Sequence of chain 1.B:
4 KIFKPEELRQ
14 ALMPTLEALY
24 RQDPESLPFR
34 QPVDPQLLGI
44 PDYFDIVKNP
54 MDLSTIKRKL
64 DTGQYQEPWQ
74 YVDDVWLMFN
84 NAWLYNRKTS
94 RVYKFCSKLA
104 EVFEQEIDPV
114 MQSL

Binding-site contacts:
Ligand atom CAE contacts residue ILE43 of chain 1.B at 4.0 Å (hydrophobic).
Ligand atom CAU contacts residue ARG94 of chain 1.B at 3.7 Å.
Ligand atom OAM contacts residue ASN89 of chain 1.B at 2.9 Å (h-bond).
Ligand atom NAF contacts residue ASN89 of chain 1.B at 2.8 Å (h-bond).
Ligand atom CAH contacts residue LEU41 of chain 1.B at 3.8 Å (hydrophobic).
Ligand atom NAO contacts residue LEU41 of chain 1.B at 4.0 Å.
Ligand atom CAE contacts residue ASN89 of chain 1.B at 3.6 Å.
Ligand atom CAB contacts residue LEU41 of chain 1.B at 4.1 Å (hydrophobic).
Ligand atom CAB contacts residue VAL36 of chain 1.B at 3.9 Å (hydrophobic).
Ligand atom NAC contacts residue VAL95 of chain 1.B at 3.5 Å.
Ligand atom CAD contacts residue VAL95 of chain 1.B at 3.8 Å (hydrophobic).
Ligand atom CAG contacts residue TYR46 of chain 1.B at 4.0 Å (hydrophobic).
Ligand atom OAP contacts residue PRO31 of chain 1.B at 3.7 Å.
Ligand atom OAM contacts residue TYR88 of chain 1.B at 3.9 Å.
Ligand atom CAL contacts residue VAL95 of chain 1.B at 4.0 Å (hydrophobic).
Ligand atom CAA contacts residue TYR46 of chain 1.B at 3.9 Å (hydrophobic).
Ligand atom CAJ contacts residue ILE43 of chain 1.B at 3.9 Å (hydrophobic).
Ligand atom OAP contacts residue LEU41 of chain 1.B at 3.8 Å.
Ligand atom NAF contacts residue TYR88 of chain 1.B at 3.8 Å.
Ligand atom CAT contacts residue ARG94 of chain 1.B at 3.9 Å.
Ligand atom CAV contacts residue VAL95 of chain 1.B at 3.9 Å (hydrophobic).
Ligand atom CAA contacts residue ILE43 of chain 1.B at 4.0 Å (hydrophobic).
Ligand atom CAW contacts residue ARG94 of chain 1.B at 3.7 Å.
Ligand atom OAM contacts residue VAL95 of chain 1.B at 4.0 Å.
Ligand atom CAN contacts residue LEU41 of chain 1.B at 3.7 Å (hydrophobic).
Ligand atom CAK contacts residue ASN89 of chain 1.B at 3.7 Å.
Ligand atom CAD contacts residue LEU41 of chain 1.B at 4.0 Å (hydrophobic).
Ligand atom CAG contacts residue ASN89 of chain 1.B at 3.6 Å.
Ligand atom CAU contacts residue PHE98 of chain 1.B at 3.8 Å (hydrophobic).
Ligand atom CAW contacts residue VAL95 of chain 1.B at 3.8 Å (hydrophobic).
Ligand atom CAV contacts residue ARG94 of chain 1.B at 3.6 Å.
Ligand atom CAA contacts residue VAL36 of chain 1.B at 3.7 Å (hydrophobic).
Ligand atom CAV contacts residue PRO31 of chain 1.B at 3.6 Å (hydrophobic).
Ligand atom CAL contacts residue VAL36 of chain 1.B at 4.0 Å (hydrophobic).
Ligand atom CAR contacts residue ARG94 of chain 1.B at 4.1 Å.
Ligand atom CAK contacts residue ILE43 of chain 1.B at 3.8 Å (hydrophobic).
Ligand atom CAG contacts residue TYR88 of chain 1.B at 4.0 Å (hydrophobic).
Ligand atom OAM contacts residue TYR46 of chain 1.B at 3.7 Å.
Ligand atom CAU contacts residue PRO31 of chain 1.B at 3.7 Å (hydrophobic).
Ligand atom CAL contacts residue PRO31 of chain 1.B at 3.5 Å (hydrophobic).

A protein and the small-molecule ligand that binds it are described below.
Small molecule (SMILES): C[C@@H]1CC(=O)Nc2cccc(C(=O)NCc3ccccc3)c2N1